Binding-site contacts:
Ligand atom OAM contacts residue PHE71 of chain 1.D at 4.5 Å.
Ligand atom CAJ contacts residue PHE116 of chain 1.D at 4.4 Å (hydrophobic).
Ligand atom OAM contacts residue TYR123 of chain 1.D at 4.4 Å.
Ligand atom OAM contacts residue PRO1 of chain 1.D at 3.6 Å (h-bond).
Ligand atom CAK contacts residue TYR123 of chain 1.D at 3.5 Å (hydrophobic).
Ligand atom CAK contacts residue THR72 of chain 1.D at 4.1 Å.
Ligand atom CAJ contacts residue TRP114 of chain 1.D at 3.6 Å (hydrophobic).
Ligand atom OAI contacts residue PHE116 of chain 1.D at 4.3 Å.
Ligand atom CAK contacts residue TRP114 of chain 1.D at 3.6 Å (hydrophobic).
Ligand atom OAM contacts residue THR72 of chain 1.D at 3.0 Å (h-bond).
Ligand atom CAH contacts residue ASP37 of chain 1.D at 3.7 Å.
Ligand atom OAI contacts residue ASP37 of chain 1.D at 2.7 Å (salt-bridge).
Ligand atom OAL contacts residue TYR123 of chain 1.D at 2.8 Å (h-bond).
Ligand atom CAH contacts residue PRO1 of chain 1.D at 1.4 Å (hydrophobic).
Ligand atom OAM contacts residue TRP114 of chain 1.D at 3.9 Å.
Ligand atom OAL contacts residue TRP114 of chain 1.D at 3.6 Å (h-bond).
Ligand atom CAJ contacts residue PRO1 of chain 1.D at 2.5 Å (hydrophobic).
Ligand atom OAL contacts residue PRO1 of chain 1.D at 4.5 Å.
Ligand atom OAL contacts residue GLN73 of chain 1.D at 2.5 Å (h-bond).
Ligand atom OAM contacts residue GLN73 of chain 1.D at 2.8 Å (h-bond).
Ligand atom CAK contacts residue GLN73 of chain 1.D at 3.6 Å.
Ligand atom CAK contacts residue PRO1 of chain 1.D at 3.5 Å (hydrophobic).
Ligand atom CAH contacts residue TYR123 of chain 1.D at 3.9 Å (hydrophobic).
Ligand atom OAI contacts residue PRO1 of chain 1.D at 2.2 Å (h-bond).
Ligand atom CAJ contacts residue TYR123 of chain 1.D at 3.8 Å (hydrophobic).
Ligand atom OAI contacts residue TYR123 of chain 1.D at 3.2 Å (h-bond).

Sequence of chain 1.D:
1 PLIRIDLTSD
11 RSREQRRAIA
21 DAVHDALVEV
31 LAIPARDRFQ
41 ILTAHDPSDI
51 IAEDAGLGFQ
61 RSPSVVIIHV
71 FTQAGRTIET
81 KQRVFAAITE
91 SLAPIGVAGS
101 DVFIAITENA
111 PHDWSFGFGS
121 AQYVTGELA

This protein binds this small molecule.
Small molecule (SMILES): O=C(O)CC(=O)Cl